A protein and the small-molecule ligand that binds it are described below.
Small molecule (SMILES): Cc1cn([C@H]2C[C@H](OP(=O)(O)O)[C@@H](COP(=O)(O)O)O2)c(=O)[nH]c1=O

Sequence of chain 1.A:
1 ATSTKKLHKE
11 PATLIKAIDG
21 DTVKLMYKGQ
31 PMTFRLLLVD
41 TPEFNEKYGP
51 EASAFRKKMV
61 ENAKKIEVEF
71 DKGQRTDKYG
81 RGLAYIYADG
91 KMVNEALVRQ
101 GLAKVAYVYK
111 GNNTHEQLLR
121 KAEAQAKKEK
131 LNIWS

Binding-site contacts:
Ligand atom C4' contacts residue ARG81 of chain 1.A at 3.8 Å.
Ligand atom O4' contacts residue ASP77 of chain 1.A at 4.1 Å.
Ligand atom C5M contacts residue LEU36 of chain 1.A at 4.0 Å (hydrophobic).
Ligand atom P2 contacts residue ARG81 of chain 1.A at 3.9 Å.
Ligand atom O5P contacts residue ASP40 of chain 1.A at 3.7 Å.
Ligand atom C4' contacts residue TYR79 of chain 1.A at 4.0 Å (hydrophobic).
Ligand atom O2 contacts residue ASP77 of chain 1.A at 3.8 Å.
Ligand atom O3' contacts residue TYR79 of chain 1.A at 3.5 Å.
Ligand atom C5 contacts residue TYR107 of chain 1.A at 3.9 Å (hydrophobic).
Ligand atom N3 contacts residue TYR109 of chain 1.A at 4.2 Å.
Ligand atom O6P contacts residue ARG35 of chain 1.A at 3.0 Å (salt-bridge).
Ligand atom C3' contacts residue TYR107 of chain 1.A at 4.2 Å (hydrophobic).
Ligand atom C5M contacts residue TYR107 of chain 1.A at 3.7 Å (hydrophobic).
Ligand atom N3 contacts residue LEU83 of chain 1.A at 3.9 Å.
Ligand atom O4 contacts residue TYR107 of chain 1.A at 4.1 Å.
Ligand atom C2' contacts residue TYR107 of chain 1.A at 3.7 Å (hydrophobic).
Ligand atom C6 contacts residue TYR107 of chain 1.A at 4.0 Å (hydrophobic).
Ligand atom C5M contacts residue LEU83 of chain 1.A at 4.1 Å (hydrophobic).
Ligand atom O4' contacts residue TYR79 of chain 1.A at 4.0 Å.
Ligand atom C5' contacts residue TYR107 of chain 1.A at 3.6 Å (hydrophobic).
Ligand atom O5P contacts residue ARG35 of chain 1.A at 2.8 Å (salt-bridge).
Ligand atom C4 contacts residue TYR107 of chain 1.A at 4.2 Å (hydrophobic).
Ligand atom O3' contacts residue LYS78 of chain 1.A at 3.8 Å.
Ligand atom O1P contacts residue TYR79 of chain 1.A at 2.9 Å (h-bond).
Ligand atom P1 contacts residue TYR79 of chain 1.A at 3.9 Å.
Ligand atom P1 contacts residue LYS78 of chain 1.A at 3.8 Å.
Ligand atom C5M contacts residue ARG35 of chain 1.A at 3.7 Å.
Ligand atom O4' contacts residue ARG81 of chain 1.A at 3.0 Å (salt-bridge).
Ligand atom O4 contacts residue LEU37 of chain 1.A at 3.9 Å.
Ligand atom O5' contacts residue ARG35 of chain 1.A at 3.5 Å (salt-bridge).
Ligand atom O5' contacts residue ARG81 of chain 1.A at 3.0 Å (salt-bridge).
Ligand atom O4 contacts residue LEU83 of chain 1.A at 3.6 Å.
Ligand atom P2 contacts residue ARG35 of chain 1.A at 3.5 Å.
Ligand atom C5 contacts residue LEU83 of chain 1.A at 3.9 Å (hydrophobic).
Ligand atom C2 contacts residue ASP77 of chain 1.A at 3.9 Å.
Ligand atom O6P contacts residue ARG81 of chain 1.A at 2.8 Å (salt-bridge).
Ligand atom C4 contacts residue LEU83 of chain 1.A at 3.6 Å (hydrophobic).
Ligand atom O2P contacts residue LYS78 of chain 1.A at 3.8 Å.
Ligand atom C5' contacts residue ARG81 of chain 1.A at 4.0 Å.
Ligand atom O1P contacts residue LYS78 of chain 1.A at 2.8 Å (salt-bridge).